Binding-site contacts:
Ligand atom O7 contacts residue ASN793 of chain 1.A at 4.3 Å.
Ligand atom O5 contacts residue ASN793 of chain 1.A at 2.4 Å (h-bond).
Ligand atom C6 contacts residue GLN796 of chain 1.A at 3.9 Å.
Ligand atom C1 contacts residue SER795 of chain 1.A at 3.8 Å.
Ligand atom O6 contacts residue GLN796 of chain 1.A at 3.4 Å (h-bond).
Ligand atom C4 contacts residue ASN793 of chain 1.A at 4.2 Å.
Ligand atom C5 contacts residue SER795 of chain 1.A at 3.5 Å.
Ligand atom C5 contacts residue ASN793 of chain 1.A at 3.7 Å.
Ligand atom C8 contacts residue GLN796 of chain 1.A at 4.3 Å.
Ligand atom O6 contacts residue SER795 of chain 1.A at 3.8 Å.
Ligand atom C6 contacts residue SER795 of chain 1.A at 3.8 Å.
Ligand atom C1 contacts residue ASN793 of chain 1.A at 1.4 Å.
Ligand atom O5 contacts residue SER795 of chain 1.A at 3.4 Å (h-bond).
Ligand atom C3 contacts residue ASN793 of chain 1.A at 3.8 Å.
Ligand atom C7 contacts residue ASN793 of chain 1.A at 3.7 Å.
Ligand atom C2 contacts residue ASN793 of chain 1.A at 2.5 Å.
Ligand atom N2 contacts residue ASN793 of chain 1.A at 2.8 Å (h-bond).

Sequence of chain 1.A:
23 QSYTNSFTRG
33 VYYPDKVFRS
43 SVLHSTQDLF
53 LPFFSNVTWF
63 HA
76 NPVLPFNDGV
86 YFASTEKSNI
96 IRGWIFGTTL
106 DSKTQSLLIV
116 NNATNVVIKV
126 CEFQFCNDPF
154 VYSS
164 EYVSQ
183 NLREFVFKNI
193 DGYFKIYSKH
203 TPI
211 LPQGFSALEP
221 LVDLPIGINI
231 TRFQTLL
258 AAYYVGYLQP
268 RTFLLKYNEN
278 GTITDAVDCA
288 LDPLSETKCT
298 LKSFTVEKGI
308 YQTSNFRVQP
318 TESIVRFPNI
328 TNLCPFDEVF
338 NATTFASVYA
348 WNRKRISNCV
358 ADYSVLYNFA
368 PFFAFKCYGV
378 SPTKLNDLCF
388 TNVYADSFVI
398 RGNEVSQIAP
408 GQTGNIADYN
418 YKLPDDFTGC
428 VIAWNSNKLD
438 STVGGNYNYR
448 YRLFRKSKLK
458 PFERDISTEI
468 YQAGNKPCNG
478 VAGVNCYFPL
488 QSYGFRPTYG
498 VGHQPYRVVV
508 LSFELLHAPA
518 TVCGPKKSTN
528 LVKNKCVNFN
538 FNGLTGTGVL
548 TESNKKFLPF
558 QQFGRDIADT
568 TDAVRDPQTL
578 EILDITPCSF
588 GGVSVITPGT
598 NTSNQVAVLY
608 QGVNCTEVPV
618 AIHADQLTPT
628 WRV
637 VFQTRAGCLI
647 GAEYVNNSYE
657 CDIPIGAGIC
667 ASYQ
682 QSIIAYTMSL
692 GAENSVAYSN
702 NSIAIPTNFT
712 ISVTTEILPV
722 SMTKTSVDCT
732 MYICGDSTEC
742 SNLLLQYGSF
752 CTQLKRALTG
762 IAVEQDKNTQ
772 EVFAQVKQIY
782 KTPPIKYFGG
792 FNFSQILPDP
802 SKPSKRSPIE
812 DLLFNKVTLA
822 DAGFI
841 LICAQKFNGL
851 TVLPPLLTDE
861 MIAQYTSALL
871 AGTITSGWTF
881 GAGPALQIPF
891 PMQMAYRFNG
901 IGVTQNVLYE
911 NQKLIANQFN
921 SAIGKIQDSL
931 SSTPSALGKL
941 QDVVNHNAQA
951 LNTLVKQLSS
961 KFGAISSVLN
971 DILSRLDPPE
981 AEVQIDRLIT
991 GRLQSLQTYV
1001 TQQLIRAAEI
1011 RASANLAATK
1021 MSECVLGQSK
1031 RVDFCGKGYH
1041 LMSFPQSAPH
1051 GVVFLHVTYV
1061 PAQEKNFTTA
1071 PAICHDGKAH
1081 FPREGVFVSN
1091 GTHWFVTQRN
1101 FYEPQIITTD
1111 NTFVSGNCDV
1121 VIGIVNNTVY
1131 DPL

A protein and the small-molecule ligand that binds it are described below.
Small molecule (SMILES): CC(=O)N[C@H]1[C@H](O[C@H]2[C@H](O)[C@@H](NC(C)=O)CO[C@@H]2CO)O[C@H](CO)[C@@H](O)[C@@H]1O